Binding-site contacts:
Ligand atom C6 contacts residue HIS170 of chain 1.C at 4.0 Å.
Ligand atom C8 contacts residue VAL139 of chain 1.C at 4.4 Å (hydrophobic).
Ligand atom C1 contacts residue HIS170 of chain 1.C at 3.9 Å.
Ligand atom C4 contacts residue HIS170 of chain 1.C at 4.1 Å.
Ligand atom N2 contacts residue ASN153 of chain 1.C at 2.9 Å (h-bond).
Ligand atom C5 contacts residue HIS170 of chain 1.C at 3.6 Å.
Ligand atom C5 contacts residue ASN153 of chain 1.C at 3.7 Å.
Ligand atom O5 contacts residue ASN153 of chain 1.C at 2.5 Å (h-bond).
Ligand atom C4 contacts residue ASN153 of chain 1.C at 4.2 Å.
Ligand atom C6 contacts residue SER155 of chain 1.C at 4.3 Å.
Ligand atom O7 contacts residue ASN153 of chain 1.C at 3.0 Å (h-bond).
Ligand atom C8 contacts residue ASP318 of chain 1.C at 3.9 Å.
Ligand atom O5 contacts residue HIS170 of chain 1.C at 4.1 Å.
Ligand atom C7 contacts residue ASN153 of chain 1.C at 3.2 Å.
Ligand atom O6 contacts residue SER155 of chain 1.C at 3.0 Å (h-bond).
Ligand atom C8 contacts residue LEU172 of chain 1.C at 4.1 Å (hydrophobic).
Ligand atom C8 contacts residue ASN153 of chain 1.C at 4.4 Å.
Ligand atom C7 contacts residue ASN141 of chain 1.C at 3.9 Å.
Ligand atom C2 contacts residue ASN153 of chain 1.C at 2.5 Å.
Ligand atom C3 contacts residue HIS170 of chain 1.C at 3.9 Å.
Ligand atom C1 contacts residue ASN153 of chain 1.C at 1.4 Å.
Ligand atom O6 contacts residue HIS170 of chain 1.C at 3.5 Å (h-bond).
Ligand atom O7 contacts residue ASN141 of chain 1.C at 3.6 Å.
Ligand atom C3 contacts residue ASN153 of chain 1.C at 3.8 Å.
Ligand atom C8 contacts residue ASN141 of chain 1.C at 3.6 Å.
Ligand atom O4 contacts residue HIS170 of chain 1.C at 3.9 Å.

Sequence of chain 1.C:
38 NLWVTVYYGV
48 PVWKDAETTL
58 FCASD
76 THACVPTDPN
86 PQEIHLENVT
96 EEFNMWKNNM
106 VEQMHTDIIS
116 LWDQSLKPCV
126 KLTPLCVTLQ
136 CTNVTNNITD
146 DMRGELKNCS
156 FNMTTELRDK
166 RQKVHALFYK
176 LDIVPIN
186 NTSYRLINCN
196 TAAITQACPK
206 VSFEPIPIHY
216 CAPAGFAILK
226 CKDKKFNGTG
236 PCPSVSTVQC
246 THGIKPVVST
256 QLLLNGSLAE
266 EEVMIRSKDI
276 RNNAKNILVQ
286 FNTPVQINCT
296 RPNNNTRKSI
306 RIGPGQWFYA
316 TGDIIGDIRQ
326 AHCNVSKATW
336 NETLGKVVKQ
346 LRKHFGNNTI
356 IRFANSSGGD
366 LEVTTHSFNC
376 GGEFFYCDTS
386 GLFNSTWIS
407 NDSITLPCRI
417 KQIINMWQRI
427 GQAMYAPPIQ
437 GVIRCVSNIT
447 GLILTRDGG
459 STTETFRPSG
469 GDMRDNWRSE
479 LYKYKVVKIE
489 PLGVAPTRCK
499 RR

A small-molecule ligand and the protein it binds are described below.
Small molecule (SMILES): CC(=O)N[C@@H]1[C@@H](O)[C@H](O)[C@@H](CO)O[C@H]1O